Sequence of chain 1.A:
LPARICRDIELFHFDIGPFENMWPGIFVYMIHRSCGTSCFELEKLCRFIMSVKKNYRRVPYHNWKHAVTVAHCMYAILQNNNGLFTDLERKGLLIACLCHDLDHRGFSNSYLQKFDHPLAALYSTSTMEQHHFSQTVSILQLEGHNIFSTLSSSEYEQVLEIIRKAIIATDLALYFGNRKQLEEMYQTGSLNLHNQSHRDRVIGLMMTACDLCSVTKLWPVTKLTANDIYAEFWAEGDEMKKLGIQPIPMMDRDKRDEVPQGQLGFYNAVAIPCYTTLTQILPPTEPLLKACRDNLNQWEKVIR

Binding-site contacts:
Ligand atom C12 contacts residue GLN294 of chain 1.A at 3.8 Å.
Ligand atom C29 contacts residue PHE297 of chain 1.A at 3.6 Å (hydrophobic).
Ligand atom C27 contacts residue VAL301 of chain 1.A at 4.1 Å (hydrophobic).
Ligand atom O13 contacts residue GLN294 of chain 1.A at 3.1 Å (h-bond).
Ligand atom C12 contacts residue SER245 of chain 1.A at 4.1 Å.
Ligand atom C14 contacts residue MET281 of chain 1.A at 3.8 Å (hydrophobic).
Ligand atom C1 contacts residue PHE297 of chain 1.A at 3.7 Å (hydrophobic).
Ligand atom C27 contacts residue ALA300 of chain 1.A at 3.7 Å (hydrophobic).
Ligand atom C25 contacts residue PHE297 of chain 1.A at 4.0 Å (hydrophobic).
Ligand atom C9 contacts residue LEU243 of chain 1.A at 3.7 Å (hydrophobic).
Ligand atom C4 contacts residue PHE297 of chain 1.A at 3.7 Å (hydrophobic).
Ligand atom C28 contacts residue PHE297 of chain 1.A at 3.8 Å (hydrophobic).
Ligand atom C28 contacts residue GLY296 of chain 1.A at 3.5 Å.
Ligand atom O13 contacts residue PHE297 of chain 1.A at 3.8 Å.
Ligand atom C12 contacts residue ILE260 of chain 1.A at 4.0 Å (hydrophobic).
Ligand atom C14 contacts residue PHE297 of chain 1.A at 4.1 Å (hydrophobic).
Ligand atom C17 contacts residue MET281 of chain 1.A at 4.1 Å (hydrophobic).
Ligand atom C3 contacts residue PHE297 of chain 1.A at 3.6 Å (hydrophobic).
Ligand atom C12 contacts residue PHE297 of chain 1.A at 4.1 Å (hydrophobic).
Ligand atom C14 contacts residue TYR261 of chain 1.A at 3.7 Å (hydrophobic).
Ligand atom C6 contacts residue PHE297 of chain 1.A at 3.6 Å (hydrophobic).
Ligand atom C22 contacts residue PHE207 of chain 1.A at 3.5 Å (hydrophobic).
Ligand atom C7 contacts residue PHE264 of chain 1.A at 3.8 Å (hydrophobic).
Ligand atom N15 contacts residue PHE264 of chain 1.A at 3.6 Å.
Ligand atom C23 contacts residue VAL301 of chain 1.A at 3.6 Å (hydrophobic).
Ligand atom C12 contacts residue VAL246 of chain 1.A at 3.3 Å (hydrophobic).
Ligand atom O11 contacts residue GLN294 of chain 1.A at 3.4 Å (h-bond).
Ligand atom O20 contacts residue LEU203 of chain 1.A at 3.9 Å.
Ligand atom C29 contacts residue GLY296 of chain 1.A at 3.8 Å.
Ligand atom C2 contacts residue PHE297 of chain 1.A at 3.8 Å (hydrophobic).
Ligand atom C6 contacts residue PHE264 of chain 1.A at 3.8 Å (hydrophobic).
Ligand atom C5 contacts residue PHE297 of chain 1.A at 3.7 Å (hydrophobic).
Ligand atom C4 contacts residue ILE260 of chain 1.A at 4.1 Å (hydrophobic).
Ligand atom C3 contacts residue PHE264 of chain 1.A at 3.7 Å (hydrophobic).
Ligand atom C14 contacts residue GLN294 of chain 1.A at 3.6 Å.
Ligand atom C16 contacts residue PHE297 of chain 1.A at 3.9 Å (hydrophobic).
Ligand atom C23 contacts residue PHE207 of chain 1.A at 3.6 Å (hydrophobic).
Ligand atom O11 contacts residue PHE297 of chain 1.A at 4.0 Å.
Ligand atom N10 contacts residue LEU243 of chain 1.A at 3.5 Å.
Ligand atom C26 contacts residue VAL301 of chain 1.A at 3.8 Å (hydrophobic).

The protein below binds the small molecule below.
Small molecule (SMILES): COc1cc2ncnc(N3CC[C@@H](Oc4ccc5ccccc5c4)C3)c2cc1OC